This protein binds this small molecule.
Small molecule (SMILES): Nc1nc2ccc3cc(O)ccc3c2nc1Cc1ccccc1

Binding-site contacts:
Ligand atom C6 contacts residue MET25 of chain 1.B at 3.5 Å (hydrophobic).
Ligand atom O contacts residue TRP92 of chain 1.B at 3.2 Å (h-bond).
Ligand atom O contacts residue PHE88 of chain 1.B at 3.4 Å.
Ligand atom C1 contacts residue TRP114 of chain 1.B at 3.8 Å (hydrophobic).
Ligand atom C contacts residue TRP114 of chain 1.B at 4.0 Å (hydrophobic).
Ligand atom N contacts residue TYR138 of chain 1.B at 2.6 Å (h-bond).
Ligand atom C7 contacts residue HIS22 of chain 1.B at 3.7 Å.
Ligand atom C3 contacts residue LEU29 of chain 1.B at 3.9 Å (hydrophobic).
Ligand atom C17 contacts residue TYR138 of chain 1.B at 4.0 Å (hydrophobic).
Ligand atom C7 contacts residue TRP179 of chain 1.B at 3.6 Å (hydrophobic).
Ligand atom C14 contacts residue HIS175 of chain 1.B at 3.9 Å.
Ligand atom C16 contacts residue HIS175 of chain 1.B at 3.9 Å.
Ligand atom C6 contacts residue HIS22 of chain 1.B at 3.8 Å.
Ligand atom C18 contacts residue HIS175 of chain 1.B at 3.4 Å.
Ligand atom C3 contacts residue MET25 of chain 1.B at 3.8 Å (hydrophobic).
Ligand atom C13 contacts residue HIS175 of chain 1.B at 3.5 Å.
Ligand atom O contacts residue MET25 of chain 1.B at 3.8 Å.
Ligand atom C7 contacts residue MET25 of chain 1.B at 3.9 Å (hydrophobic).
Ligand atom C4 contacts residue MET25 of chain 1.B at 3.6 Å (hydrophobic).
Ligand atom C17 contacts residue HIS175 of chain 1.B at 3.6 Å.
Ligand atom C7 contacts residue TRP92 of chain 1.B at 3.2 Å (hydrophobic).
Ligand atom C15 contacts residue TRP114 of chain 1.B at 3.5 Å (hydrophobic).
Ligand atom C5 contacts residue MET25 of chain 1.B at 3.4 Å (hydrophobic).
Ligand atom C12 contacts residue TYR190 of chain 1.B at 3.3 Å (hydrophobic).
Ligand atom C18 contacts residue TRP135 of chain 1.B at 4.0 Å (hydrophobic).
Ligand atom C18 contacts residue TYR138 of chain 1.B at 4.0 Å (hydrophobic).
Ligand atom C14 contacts residue TRP114 of chain 1.B at 3.8 Å (hydrophobic).
Ligand atom C3 contacts residue PHE72 of chain 1.B at 4.0 Å (hydrophobic).
Ligand atom C8 contacts residue TRP179 of chain 1.B at 3.6 Å (hydrophobic).
Ligand atom O contacts residue HIS22 of chain 1.B at 2.9 Å (h-bond).
Ligand atom C12 contacts residue HIS175 of chain 1.B at 3.9 Å.
Ligand atom C1 contacts residue MET25 of chain 1.B at 3.9 Å (hydrophobic).
Ligand atom N2 contacts residue TRP179 of chain 1.B at 3.9 Å.
Ligand atom N1 contacts residue TRP114 of chain 1.B at 3.8 Å.
Ligand atom C16 contacts residue VAL118 of chain 1.B at 3.8 Å (hydrophobic).
Ligand atom C9 contacts residue MET25 of chain 1.B at 3.6 Å (hydrophobic).
Ligand atom C2 contacts residue MET25 of chain 1.B at 3.9 Å (hydrophobic).
Ligand atom C6 contacts residue TRP92 of chain 1.B at 3.3 Å (hydrophobic).
Ligand atom C10 contacts residue TRP114 of chain 1.B at 3.9 Å (hydrophobic).
Ligand atom C10 contacts residue MET25 of chain 1.B at 3.7 Å (hydrophobic).

Sequence of chain 1.B:
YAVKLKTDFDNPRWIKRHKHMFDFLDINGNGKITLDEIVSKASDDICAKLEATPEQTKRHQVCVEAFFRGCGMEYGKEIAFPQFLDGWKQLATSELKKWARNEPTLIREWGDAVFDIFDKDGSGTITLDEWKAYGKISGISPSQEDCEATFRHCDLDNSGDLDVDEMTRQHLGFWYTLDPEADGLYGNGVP